This protein binds this small molecule.
Small molecule (SMILES): CC(=O)N[C@H]1[C@H](O[C@H]2[C@H](O)[C@@H](NC(C)=O)CO[C@@H]2CO[C@@H]2O[C@@H](C)[C@@H](O)[C@@H](O)[C@@H]2O)O[C@H](CO)[C@@H](O)[C@@H]1O

Sequence of chain 1.A:
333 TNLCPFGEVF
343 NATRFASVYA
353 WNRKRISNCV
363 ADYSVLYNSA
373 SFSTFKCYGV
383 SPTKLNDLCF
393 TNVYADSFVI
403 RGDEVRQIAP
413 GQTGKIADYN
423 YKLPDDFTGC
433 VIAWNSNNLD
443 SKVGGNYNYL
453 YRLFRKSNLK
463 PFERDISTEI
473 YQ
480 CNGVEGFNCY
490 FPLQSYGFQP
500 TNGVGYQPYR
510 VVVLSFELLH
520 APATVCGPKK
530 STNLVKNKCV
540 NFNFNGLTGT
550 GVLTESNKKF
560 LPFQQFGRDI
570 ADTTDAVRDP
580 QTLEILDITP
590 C

Sequence of chain 1.B:
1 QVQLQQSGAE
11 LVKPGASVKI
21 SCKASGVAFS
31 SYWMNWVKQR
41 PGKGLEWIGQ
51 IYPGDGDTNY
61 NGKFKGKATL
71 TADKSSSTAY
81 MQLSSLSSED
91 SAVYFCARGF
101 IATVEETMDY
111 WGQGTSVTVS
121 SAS

Sequence of chain 1.C:
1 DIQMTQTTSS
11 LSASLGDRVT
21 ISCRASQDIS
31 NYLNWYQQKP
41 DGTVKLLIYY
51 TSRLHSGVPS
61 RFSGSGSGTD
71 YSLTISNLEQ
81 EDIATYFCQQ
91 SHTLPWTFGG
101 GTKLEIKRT

Binding-site contacts:
Ligand atom C8 contacts residue PHE342 of chain 1.A at 3.7 Å (hydrophobic).
Ligand atom C8 contacts residue ARG53 of chain 1.C at 3.7 Å.
Ligand atom O6 contacts residue TYR49 of chain 1.C at 3.1 Å (h-bond).
Ligand atom C2 contacts residue HIS55 of chain 1.C at 4.0 Å.
Ligand atom O4 contacts residue ASP109 of chain 1.B at 3.3 Å (salt-bridge).
Ligand atom C6 contacts residue ASP109 of chain 1.B at 3.2 Å.
Ligand atom C1 contacts residue ASN343 of chain 1.A at 1.4 Å.
Ligand atom C5 contacts residue TYR49 of chain 1.C at 3.8 Å (hydrophobic).
Ligand atom C3 contacts residue HIS55 of chain 1.C at 3.6 Å.
Ligand atom C1 contacts residue PHE100 of chain 1.B at 4.2 Å (hydrophobic).
Ligand atom C6 contacts residue PHE100 of chain 1.B at 3.5 Å (hydrophobic).
Ligand atom C7 contacts residue ASN343 of chain 1.A at 3.0 Å.
Ligand atom C2 contacts residue SER56 of chain 1.C at 4.2 Å.
Ligand atom N2 contacts residue ASN343 of chain 1.A at 2.4 Å (h-bond).
Ligand atom N2 contacts residue THR103 of chain 1.B at 4.2 Å.
Ligand atom O2 contacts residue SER56 of chain 1.C at 4.0 Å.
Ligand atom O5 contacts residue ASN343 of chain 1.A at 2.2 Å (h-bond).
Ligand atom C5 contacts residue ASP109 of chain 1.B at 4.0 Å.
Ligand atom C8 contacts residue ASN343 of chain 1.A at 3.4 Å.
Ligand atom C7 contacts residue PHE338 of chain 1.A at 3.6 Å (hydrophobic).
Ligand atom O5 contacts residue PHE100 of chain 1.B at 3.5 Å.
Ligand atom O7 contacts residue TYR49 of chain 1.C at 3.6 Å.
Ligand atom O3 contacts residue HIS55 of chain 1.C at 2.3 Å (h-bond).
Ligand atom C8 contacts residue PHE338 of chain 1.A at 3.3 Å (hydrophobic).
Ligand atom O4 contacts residue TYR110 of chain 1.B at 3.2 Å.
Ligand atom C3 contacts residue ASN343 of chain 1.A at 3.8 Å.
Ligand atom C7 contacts residue TYR49 of chain 1.C at 3.8 Å (hydrophobic).
Ligand atom C2 contacts residue ASN343 of chain 1.A at 2.5 Å.
Ligand atom C8 contacts residue TYR49 of chain 1.C at 4.0 Å (hydrophobic).
Ligand atom O7 contacts residue LEU54 of chain 1.C at 3.5 Å (h-bond).
Ligand atom O4 contacts residue ARG98 of chain 1.B at 3.1 Å (salt-bridge).
Ligand atom O7 contacts residue ASN343 of chain 1.A at 3.8 Å.
Ligand atom C5 contacts residue PHE100 of chain 1.B at 3.6 Å (hydrophobic).
Ligand atom O4 contacts residue TYR49 of chain 1.C at 3.7 Å.
Ligand atom O7 contacts residue PHE338 of chain 1.A at 3.8 Å.
Ligand atom C6 contacts residue TYR49 of chain 1.C at 4.0 Å (hydrophobic).
Ligand atom C5 contacts residue ASN343 of chain 1.A at 3.6 Å.
Ligand atom O7 contacts residue PRO337 of chain 1.A at 4.1 Å.
Ligand atom C8 contacts residue LEU368 of chain 1.A at 4.0 Å (hydrophobic).
Ligand atom O5 contacts residue PHE100 of chain 1.B at 3.6 Å.